Sequence of chain 55.N:
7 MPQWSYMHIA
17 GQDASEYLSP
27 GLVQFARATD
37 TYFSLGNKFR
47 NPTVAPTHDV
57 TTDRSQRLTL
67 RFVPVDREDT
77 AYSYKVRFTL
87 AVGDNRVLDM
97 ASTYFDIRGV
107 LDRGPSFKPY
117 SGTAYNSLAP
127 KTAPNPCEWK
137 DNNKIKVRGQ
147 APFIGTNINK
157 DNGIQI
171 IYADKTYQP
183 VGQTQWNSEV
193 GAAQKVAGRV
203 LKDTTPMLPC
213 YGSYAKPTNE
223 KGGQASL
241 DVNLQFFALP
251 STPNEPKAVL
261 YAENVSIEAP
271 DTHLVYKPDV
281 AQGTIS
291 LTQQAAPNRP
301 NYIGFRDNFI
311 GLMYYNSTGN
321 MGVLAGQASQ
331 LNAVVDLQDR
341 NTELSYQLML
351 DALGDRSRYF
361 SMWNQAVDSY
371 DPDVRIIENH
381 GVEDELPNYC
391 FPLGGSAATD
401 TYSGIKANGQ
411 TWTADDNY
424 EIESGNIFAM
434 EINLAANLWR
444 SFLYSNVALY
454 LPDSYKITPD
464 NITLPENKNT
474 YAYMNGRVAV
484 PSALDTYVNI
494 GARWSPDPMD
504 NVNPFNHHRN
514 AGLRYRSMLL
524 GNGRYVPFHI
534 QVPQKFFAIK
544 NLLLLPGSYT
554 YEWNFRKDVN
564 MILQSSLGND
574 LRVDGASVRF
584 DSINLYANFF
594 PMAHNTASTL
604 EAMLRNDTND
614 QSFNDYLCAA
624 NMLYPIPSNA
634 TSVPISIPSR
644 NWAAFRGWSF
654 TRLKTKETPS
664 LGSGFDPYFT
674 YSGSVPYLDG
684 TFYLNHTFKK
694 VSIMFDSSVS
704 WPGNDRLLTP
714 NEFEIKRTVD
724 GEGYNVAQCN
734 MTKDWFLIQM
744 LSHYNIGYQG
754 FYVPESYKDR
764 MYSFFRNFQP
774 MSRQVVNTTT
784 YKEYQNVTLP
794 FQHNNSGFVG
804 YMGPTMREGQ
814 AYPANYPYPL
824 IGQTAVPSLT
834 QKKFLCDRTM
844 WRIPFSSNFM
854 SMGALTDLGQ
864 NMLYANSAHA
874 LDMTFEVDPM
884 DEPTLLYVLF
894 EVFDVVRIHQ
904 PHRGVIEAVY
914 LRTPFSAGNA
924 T

Sequence of chain 55.P:
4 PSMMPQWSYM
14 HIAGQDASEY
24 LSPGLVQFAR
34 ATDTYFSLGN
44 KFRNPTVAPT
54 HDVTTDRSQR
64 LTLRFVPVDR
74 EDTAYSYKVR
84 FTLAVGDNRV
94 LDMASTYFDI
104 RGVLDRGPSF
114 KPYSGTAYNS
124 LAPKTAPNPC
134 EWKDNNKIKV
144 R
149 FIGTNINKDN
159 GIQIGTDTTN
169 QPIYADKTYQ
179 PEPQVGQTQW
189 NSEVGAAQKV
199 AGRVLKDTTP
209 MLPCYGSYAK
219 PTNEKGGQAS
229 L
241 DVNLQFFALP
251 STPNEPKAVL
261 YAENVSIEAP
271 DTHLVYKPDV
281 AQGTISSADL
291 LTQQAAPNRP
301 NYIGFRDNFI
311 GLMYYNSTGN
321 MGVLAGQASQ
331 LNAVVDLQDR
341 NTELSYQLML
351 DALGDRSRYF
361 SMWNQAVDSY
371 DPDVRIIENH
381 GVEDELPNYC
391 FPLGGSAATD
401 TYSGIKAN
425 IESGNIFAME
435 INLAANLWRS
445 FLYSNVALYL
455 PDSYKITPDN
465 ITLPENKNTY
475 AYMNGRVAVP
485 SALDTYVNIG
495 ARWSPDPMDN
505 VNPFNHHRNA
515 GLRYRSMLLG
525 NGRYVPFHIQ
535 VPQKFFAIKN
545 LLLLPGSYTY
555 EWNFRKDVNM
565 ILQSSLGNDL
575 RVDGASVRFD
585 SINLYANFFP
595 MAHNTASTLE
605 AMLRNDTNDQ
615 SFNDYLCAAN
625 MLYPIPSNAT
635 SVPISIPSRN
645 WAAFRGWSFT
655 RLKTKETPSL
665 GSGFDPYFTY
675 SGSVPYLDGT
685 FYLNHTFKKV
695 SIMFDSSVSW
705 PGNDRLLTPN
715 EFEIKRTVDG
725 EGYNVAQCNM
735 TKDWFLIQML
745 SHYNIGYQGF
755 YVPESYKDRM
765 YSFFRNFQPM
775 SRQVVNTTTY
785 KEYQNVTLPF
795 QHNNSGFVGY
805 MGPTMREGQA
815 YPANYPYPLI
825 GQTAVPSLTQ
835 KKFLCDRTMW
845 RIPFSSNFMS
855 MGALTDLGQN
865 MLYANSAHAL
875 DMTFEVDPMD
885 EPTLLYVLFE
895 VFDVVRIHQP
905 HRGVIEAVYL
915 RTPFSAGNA

Sequence of chain 55.O:
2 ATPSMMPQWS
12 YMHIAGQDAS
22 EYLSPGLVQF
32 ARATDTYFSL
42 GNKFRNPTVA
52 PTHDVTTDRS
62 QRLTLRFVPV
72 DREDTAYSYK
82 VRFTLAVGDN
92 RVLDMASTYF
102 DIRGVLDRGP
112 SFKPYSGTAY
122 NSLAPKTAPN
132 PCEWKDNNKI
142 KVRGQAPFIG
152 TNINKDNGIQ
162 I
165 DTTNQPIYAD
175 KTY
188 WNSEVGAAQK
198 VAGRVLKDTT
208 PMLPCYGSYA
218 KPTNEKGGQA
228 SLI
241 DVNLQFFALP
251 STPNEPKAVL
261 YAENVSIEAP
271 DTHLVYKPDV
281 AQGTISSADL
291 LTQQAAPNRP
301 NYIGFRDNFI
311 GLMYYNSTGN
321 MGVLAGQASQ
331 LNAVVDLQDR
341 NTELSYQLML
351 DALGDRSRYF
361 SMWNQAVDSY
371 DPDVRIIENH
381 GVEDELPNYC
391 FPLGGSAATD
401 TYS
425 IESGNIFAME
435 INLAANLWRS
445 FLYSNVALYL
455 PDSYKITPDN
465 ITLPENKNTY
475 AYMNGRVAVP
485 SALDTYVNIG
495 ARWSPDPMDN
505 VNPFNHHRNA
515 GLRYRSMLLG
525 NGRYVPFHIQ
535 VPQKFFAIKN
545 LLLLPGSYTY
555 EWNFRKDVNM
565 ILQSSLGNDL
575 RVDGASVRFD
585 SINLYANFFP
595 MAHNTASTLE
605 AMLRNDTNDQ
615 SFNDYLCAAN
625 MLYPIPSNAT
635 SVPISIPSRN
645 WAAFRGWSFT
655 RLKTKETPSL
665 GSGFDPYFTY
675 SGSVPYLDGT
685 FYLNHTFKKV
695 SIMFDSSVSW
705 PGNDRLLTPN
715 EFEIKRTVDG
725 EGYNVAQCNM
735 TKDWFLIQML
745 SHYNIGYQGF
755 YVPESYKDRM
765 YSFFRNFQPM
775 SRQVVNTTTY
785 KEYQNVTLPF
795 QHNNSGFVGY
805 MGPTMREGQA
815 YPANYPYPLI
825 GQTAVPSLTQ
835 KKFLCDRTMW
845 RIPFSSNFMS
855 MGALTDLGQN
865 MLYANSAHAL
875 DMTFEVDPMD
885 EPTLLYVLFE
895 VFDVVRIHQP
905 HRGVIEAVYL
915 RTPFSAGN

This protein binds this small molecule.
Small molecule (SMILES): CSCC[C@H](NC(=O)[C@H](Cc1ccccc1)NC(=O)[C@H]1CCCN1C(=O)[C@@H](N)CCCN=C(N)N)C(=O)NCC(=O)N[C@@H](C=O)[C@@H](C)O

Binding-site contacts:
Ligand atom CA contacts residue VAL50 of chain 55.O at 3.0 Å (hydrophobic).
Ligand atom O contacts residue VAL50 of chain 55.O at 3.7 Å.
Ligand atom C contacts residue PRO52 of chain 55.O at 4.2 Å (hydrophobic).
Ligand atom CB contacts residue TYR38 of chain 55.N at 3.6 Å (hydrophobic).
Ligand atom CD2 contacts residue VAL56 of chain 55.O at 3.8 Å (hydrophobic).
Ligand atom NH2 contacts residue MET606 of chain 55.O at 4.2 Å.
Ligand atom NH1 contacts residue GLY27 of chain 55.N at 4.4 Å.
Ligand atom CB contacts residue PRO52 of chain 55.O at 3.8 Å (hydrophobic).
Ligand atom CA contacts residue PRO52 of chain 55.O at 4.1 Å (hydrophobic).
Ligand atom CB contacts residue ALA34 of chain 55.N at 4.3 Å (hydrophobic).
Ligand atom CD1 contacts residue ALA34 of chain 55.N at 4.3 Å (hydrophobic).
Ligand atom CB contacts residue PRO48 of chain 55.O at 3.9 Å (hydrophobic).
Ligand atom O contacts residue PRO48 of chain 55.O at 3.4 Å.
Ligand atom NH2 contacts residue THR602 of chain 55.O at 4.4 Å.
Ligand atom CG contacts residue TYR38 of chain 55.N at 3.7 Å (hydrophobic).
Ligand atom NH1 contacts residue MET606 of chain 55.O at 4.0 Å.
Ligand atom N contacts residue PRO52 of chain 55.O at 4.0 Å.
Ligand atom C contacts residue VAL50 of chain 55.O at 3.6 Å (hydrophobic).
Ligand atom CZ contacts residue PHE31 of chain 55.N at 4.3 Å (hydrophobic).
Ligand atom CE2 contacts residue ASP55 of chain 55.O at 3.6 Å.
Ligand atom CB contacts residue THR49 of chain 55.O at 4.0 Å.
Ligand atom OG1 contacts residue PRO48 of chain 55.O at 3.1 Å.
Ligand atom CE2 contacts residue THR599 of chain 55.O at 4.2 Å.
Ligand atom O contacts residue ALA34 of chain 55.N at 4.1 Å.
Ligand atom O contacts residue GLY17 of chain 55.O at 4.0 Å.
Ligand atom O contacts residue PRO52 of chain 55.O at 4.0 Å.
Ligand atom N contacts residue VAL50 of chain 55.O at 4.2 Å.
Ligand atom CZ contacts residue PHE31 of chain 55.N at 4.2 Å (hydrophobic).
Ligand atom OG1 contacts residue THR49 of chain 55.O at 4.2 Å.
Ligand atom CD2 contacts residue TYR38 of chain 55.N at 3.8 Å (hydrophobic).
Ligand atom NH1 contacts residue PHE31 of chain 55.N at 3.0 Å.
Ligand atom CD1 contacts residue TYR38 of chain 55.N at 4.4 Å (hydrophobic).
Ligand atom CD2 contacts residue ASP55 of chain 55.O at 3.8 Å.
Ligand atom CA contacts residue ALA51 of chain 55.O at 4.4 Å (hydrophobic).
Ligand atom CD2 contacts residue HIS54 of chain 55.O at 4.4 Å.
Ligand atom CB contacts residue VAL56 of chain 55.O at 4.2 Å (hydrophobic).
Ligand atom N contacts residue VAL50 of chain 55.O at 3.6 Å (h-bond).
Ligand atom O contacts residue THR49 of chain 55.O at 4.2 Å.
Ligand atom CA contacts residue PRO48 of chain 55.O at 4.2 Å (hydrophobic).
Ligand atom C contacts residue PRO48 of chain 55.O at 3.9 Å (hydrophobic).